Binding-site contacts:
Ligand atom O contacts residue TYR53 of chain 1.E at 3.0 Å.
Ligand atom P contacts residue ARG97 of chain 1.E at 3.6 Å.
Ligand atom CD1 contacts residue TYR28 of chain 1.F at 3.7 Å (hydrophobic).
Ligand atom O3 contacts residue GLY51 of chain 1.E at 3.8 Å.
Ligand atom O2 contacts residue GLY51 of chain 1.E at 3.3 Å.
Ligand atom O3 contacts residue ARG97 of chain 1.E at 3.2 Å (salt-bridge).
Ligand atom CG2 contacts residue TYR28 of chain 1.F at 3.8 Å (hydrophobic).
Ligand atom P contacts residue TYR57 of chain 1.E at 3.6 Å.
Ligand atom CG1 contacts residue TYR28 of chain 1.F at 3.8 Å (hydrophobic).
Ligand atom CD1 contacts residue TYR91 of chain 1.F at 3.6 Å (hydrophobic).
Ligand atom ND2 contacts residue SER103 of chain 1.E at 3.8 Å.
Ligand atom N contacts residue SER94 of chain 1.F at 3.1 Å (h-bond).
Ligand atom CD1 contacts residue SER93 of chain 1.F at 3.8 Å.
Ligand atom CA contacts residue TYR91 of chain 1.F at 3.6 Å (hydrophobic).
Ligand atom O contacts residue TYR91 of chain 1.F at 3.8 Å.
Ligand atom O4 contacts residue GLY51 of chain 1.E at 3.5 Å.
Ligand atom O3 contacts residue TYR57 of chain 1.E at 2.5 Å (h-bond).
Ligand atom P contacts residue GLY51 of chain 1.E at 3.7 Å.
Ligand atom CG1 contacts residue THR95 of chain 1.F at 3.4 Å.
Ligand atom P contacts residue SER94 of chain 1.F at 3.5 Å.
Ligand atom O contacts residue SER94 of chain 1.F at 2.9 Å (h-bond).
Ligand atom CD1 contacts residue LYS92 of chain 1.F at 3.3 Å.
Ligand atom NE2 contacts residue TYR91 of chain 1.F at 3.2 Å (h-bond).
Ligand atom CD1 contacts residue SER94 of chain 1.F at 3.5 Å.
Ligand atom CE1 contacts residue ARG97 of chain 1.E at 3.5 Å.
Ligand atom N contacts residue TYR91 of chain 1.F at 3.5 Å (h-bond).
Ligand atom O contacts residue SER93 of chain 1.F at 3.7 Å.
Ligand atom O2 contacts residue ALA52 of chain 1.E at 2.8 Å (h-bond).
Ligand atom O4 contacts residue TYR57 of chain 1.E at 3.6 Å.
Ligand atom ND2 contacts residue TYR91 of chain 1.F at 3.5 Å (h-bond).
Ligand atom NG contacts residue VAL100 of chain 1.E at 3.7 Å.
Ligand atom O4 contacts residue SER94 of chain 1.F at 2.6 Å (h-bond).
Ligand atom CB contacts residue VAL100 of chain 1.E at 3.6 Å (hydrophobic).
Ligand atom O2 contacts residue ARG97 of chain 1.E at 2.8 Å (salt-bridge).
Ligand atom CA contacts residue SER94 of chain 1.F at 3.5 Å.
Ligand atom CE1 contacts residue TYR91 of chain 1.F at 3.3 Å (hydrophobic).
Ligand atom CD1 contacts residue THR95 of chain 1.F at 3.5 Å.
Ligand atom NG contacts residue TYR91 of chain 1.F at 3.7 Å.
Ligand atom NE2 contacts residue SER103 of chain 1.E at 2.8 Å (h-bond).
Ligand atom CE1 contacts residue SER103 of chain 1.E at 3.7 Å.

This small molecule binds to this protein.
Small molecule (SMILES): CC[C@H](C)[C@H](NC(=O)[C@@H](NC(=O)[C@@H](N)CC(N)=O)[C@@H](C)CC)C(=O)N[C@@H](Cn1nncc1P(=O)(O)O)C(=O)NCC(=O)N[C@@H](CO)C(=O)N[C@H](C=O)CC(=O)O

Sequence of chain 1.F:
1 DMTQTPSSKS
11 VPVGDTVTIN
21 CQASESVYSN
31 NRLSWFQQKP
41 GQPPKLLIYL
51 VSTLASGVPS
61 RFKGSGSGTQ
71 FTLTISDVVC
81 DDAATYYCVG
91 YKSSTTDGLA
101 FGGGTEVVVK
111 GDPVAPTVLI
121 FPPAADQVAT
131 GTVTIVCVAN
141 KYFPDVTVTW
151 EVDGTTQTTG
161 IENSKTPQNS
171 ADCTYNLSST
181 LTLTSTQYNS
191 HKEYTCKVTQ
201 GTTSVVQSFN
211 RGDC

Sequence of chain 1.E:
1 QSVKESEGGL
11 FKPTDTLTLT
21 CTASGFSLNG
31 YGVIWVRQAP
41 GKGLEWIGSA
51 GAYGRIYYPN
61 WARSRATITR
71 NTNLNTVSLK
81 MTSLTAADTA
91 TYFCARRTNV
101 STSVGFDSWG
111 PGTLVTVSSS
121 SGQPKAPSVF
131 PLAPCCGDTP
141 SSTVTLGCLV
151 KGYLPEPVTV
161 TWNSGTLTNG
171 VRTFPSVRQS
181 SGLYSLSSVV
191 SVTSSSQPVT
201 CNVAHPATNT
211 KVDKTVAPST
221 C